Sequence of chain 1.B:
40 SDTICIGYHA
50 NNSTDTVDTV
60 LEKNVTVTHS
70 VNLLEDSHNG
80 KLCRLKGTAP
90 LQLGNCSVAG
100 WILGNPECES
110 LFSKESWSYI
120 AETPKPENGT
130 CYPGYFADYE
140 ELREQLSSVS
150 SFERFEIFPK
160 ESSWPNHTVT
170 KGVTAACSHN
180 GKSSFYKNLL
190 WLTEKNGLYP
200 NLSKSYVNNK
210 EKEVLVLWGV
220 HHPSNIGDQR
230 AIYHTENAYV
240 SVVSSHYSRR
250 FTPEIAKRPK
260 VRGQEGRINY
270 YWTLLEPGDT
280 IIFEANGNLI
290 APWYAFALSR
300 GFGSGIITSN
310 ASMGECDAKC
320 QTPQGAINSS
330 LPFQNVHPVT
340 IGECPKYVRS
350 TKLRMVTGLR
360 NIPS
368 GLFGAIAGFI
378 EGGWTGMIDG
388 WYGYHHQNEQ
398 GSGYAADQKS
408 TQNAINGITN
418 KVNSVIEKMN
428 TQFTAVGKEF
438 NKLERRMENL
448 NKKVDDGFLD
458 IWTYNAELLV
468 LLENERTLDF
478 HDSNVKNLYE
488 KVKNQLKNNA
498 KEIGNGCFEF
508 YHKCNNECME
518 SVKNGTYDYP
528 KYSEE

Binding-site contacts:
Ligand atom C1 contacts residue ASN63 of chain 1.B at 1.4 Å.
Ligand atom C4 contacts residue ASN63 of chain 1.B at 4.2 Å.
Ligand atom C2 contacts residue ASN63 of chain 1.B at 2.5 Å.
Ligand atom C7 contacts residue ASN63 of chain 1.B at 4.1 Å.
Ligand atom O5 contacts residue ASN63 of chain 1.B at 2.3 Å (h-bond).
Ligand atom C5 contacts residue ASN63 of chain 1.B at 3.6 Å.
Ligand atom C3 contacts residue ASN63 of chain 1.B at 3.8 Å.
Ligand atom C8 contacts residue ASN63 of chain 1.B at 4.4 Å.
Ligand atom N2 contacts residue ASN63 of chain 1.B at 3.0 Å (h-bond).

The protein below binds the small molecule below.
Small molecule (SMILES): CC(=O)N[C@@H]1[C@@H](O)[C@H](O)[C@@H](CO)O[C@H]1O